Sequence of chain 1.A:
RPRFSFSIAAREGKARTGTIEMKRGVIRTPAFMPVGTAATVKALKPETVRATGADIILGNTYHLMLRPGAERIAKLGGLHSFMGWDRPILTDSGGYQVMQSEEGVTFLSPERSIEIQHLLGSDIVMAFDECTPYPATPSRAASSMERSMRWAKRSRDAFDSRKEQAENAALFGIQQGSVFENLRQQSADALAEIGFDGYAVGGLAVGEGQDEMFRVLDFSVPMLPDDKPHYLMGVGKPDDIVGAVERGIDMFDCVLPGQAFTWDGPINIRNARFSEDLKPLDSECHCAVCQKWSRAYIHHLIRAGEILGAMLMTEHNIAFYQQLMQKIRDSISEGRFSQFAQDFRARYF

A protein and the small-molecule ligand that binds it are described below.
Small molecule (SMILES): CNc1nc2cc3c(=O)[nH]c(N)nc3c(CCO)c2[nH]1

Binding-site contacts:
Ligand atom N2 contacts residue MET260 of chain 1.A at 3.6 Å.
Ligand atom N5 contacts residue TYR106 of chain 1.A at 3.6 Å.
Ligand atom O2 contacts residue ASP280 of chain 1.A at 3.0 Å (salt-bridge).
Ligand atom N4 contacts residue TYR106 of chain 1.A at 3.6 Å (h-bond).
Ligand atom C10 contacts residue GLY261 of chain 1.A at 3.7 Å.
Ligand atom C6 contacts residue TYR106 of chain 1.A at 3.3 Å (hydrophobic).
Ligand atom N5 contacts residue ALA232 of chain 1.A at 2.7 Å (h-bond).
Ligand atom N2 contacts residue TYR106 of chain 1.A at 3.5 Å.
Ligand atom O1 contacts residue GLY230 of chain 1.A at 2.8 Å (h-bond).
Ligand atom C1 contacts residue ASP156 of chain 1.A at 3.6 Å.
Ligand atom O1 contacts residue GLY229 of chain 1.A at 3.4 Å.
Ligand atom C4 contacts residue ASP102 of chain 1.A at 3.7 Å.
Ligand atom N4 contacts residue ALA232 of chain 1.A at 3.6 Å.
Ligand atom N6 contacts residue GLY261 of chain 1.A at 3.5 Å.
Ligand atom C12 contacts residue ALA232 of chain 1.A at 3.6 Å (hydrophobic).
Ligand atom C11 contacts residue MET260 of chain 1.A at 3.7 Å (hydrophobic).
Ligand atom C5 contacts residue TYR106 of chain 1.A at 3.5 Å (hydrophobic).
Ligand atom N6 contacts residue TYR106 of chain 1.A at 3.3 Å (h-bond).
Ligand atom C11 contacts residue LEU231 of chain 1.A at 3.7 Å (hydrophobic).
Ligand atom C9 contacts residue TYR106 of chain 1.A at 3.5 Å (hydrophobic).
Ligand atom C4 contacts residue MET260 of chain 1.A at 3.6 Å (hydrophobic).
Ligand atom N2 contacts residue ASP102 of chain 1.A at 3.0 Å (salt-bridge).
Ligand atom N3 contacts residue ASP102 of chain 1.A at 2.8 Å (salt-bridge).
Ligand atom C5 contacts residue GLY230 of chain 1.A at 3.7 Å.
Ligand atom O1 contacts residue GLN203 of chain 1.A at 3.1 Å (h-bond).
Ligand atom C2 contacts residue TYR106 of chain 1.A at 3.5 Å (hydrophobic).
Ligand atom C12 contacts residue GLY261 of chain 1.A at 3.7 Å.
Ligand atom C3 contacts residue TYR106 of chain 1.A at 3.3 Å (hydrophobic).
Ligand atom C11 contacts residue ALA232 of chain 1.A at 3.5 Å (hydrophobic).
Ligand atom C4 contacts residue ASP156 of chain 1.A at 3.6 Å.
Ligand atom N4 contacts residue MET260 of chain 1.A at 3.6 Å.
Ligand atom O1 contacts residue CYS158 of chain 1.A at 3.4 Å (h-bond).
Ligand atom C7 contacts residue TYR106 of chain 1.A at 3.3 Å (hydrophobic).
Ligand atom N3 contacts residue ASP156 of chain 1.A at 3.0 Å (salt-bridge).
Ligand atom C11 contacts residue TYR106 of chain 1.A at 3.2 Å (hydrophobic).
Ligand atom C9 contacts residue ASP102 of chain 1.A at 3.5 Å.
Ligand atom C8 contacts residue TYR106 of chain 1.A at 3.4 Å (hydrophobic).
Ligand atom N1 contacts residue ASP156 of chain 1.A at 2.8 Å (salt-bridge).
Ligand atom O1 contacts residue ASP156 of chain 1.A at 3.7 Å.
Ligand atom N4 contacts residue LEU231 of chain 1.A at 2.8 Å (h-bond).